Sequence of chain 1.B:
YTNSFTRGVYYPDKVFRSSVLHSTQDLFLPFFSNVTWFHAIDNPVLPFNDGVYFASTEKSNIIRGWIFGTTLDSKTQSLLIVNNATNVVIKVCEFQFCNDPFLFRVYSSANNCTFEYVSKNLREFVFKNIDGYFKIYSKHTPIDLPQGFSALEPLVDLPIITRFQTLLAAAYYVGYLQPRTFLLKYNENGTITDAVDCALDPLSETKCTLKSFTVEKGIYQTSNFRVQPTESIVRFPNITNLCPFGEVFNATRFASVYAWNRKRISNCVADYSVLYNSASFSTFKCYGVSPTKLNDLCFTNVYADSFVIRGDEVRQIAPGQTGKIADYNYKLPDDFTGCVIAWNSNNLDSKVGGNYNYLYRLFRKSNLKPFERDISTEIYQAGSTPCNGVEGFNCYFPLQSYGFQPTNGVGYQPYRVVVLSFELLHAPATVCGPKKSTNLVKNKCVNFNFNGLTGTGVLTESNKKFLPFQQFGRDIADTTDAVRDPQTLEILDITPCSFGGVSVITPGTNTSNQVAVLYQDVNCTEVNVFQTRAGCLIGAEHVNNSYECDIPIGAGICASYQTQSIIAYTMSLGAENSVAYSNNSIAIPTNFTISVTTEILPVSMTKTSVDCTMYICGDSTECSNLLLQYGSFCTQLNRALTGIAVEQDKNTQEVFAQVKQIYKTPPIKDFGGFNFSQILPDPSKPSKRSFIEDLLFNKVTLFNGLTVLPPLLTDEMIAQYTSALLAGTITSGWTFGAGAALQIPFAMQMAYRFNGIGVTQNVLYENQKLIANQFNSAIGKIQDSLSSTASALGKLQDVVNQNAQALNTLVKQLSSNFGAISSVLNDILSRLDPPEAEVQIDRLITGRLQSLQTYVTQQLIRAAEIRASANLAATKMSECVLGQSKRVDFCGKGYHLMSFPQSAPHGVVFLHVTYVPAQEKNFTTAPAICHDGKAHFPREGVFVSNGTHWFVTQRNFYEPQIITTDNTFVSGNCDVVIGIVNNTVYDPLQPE

The protein below binds the small molecule below.
Small molecule (SMILES): CC(=O)N[C@@H]1[C@@H](O)[C@H](O)[C@@H](CO)O[C@H]1O

Binding-site contacts:
Ligand atom C8 contacts residue SER708 of chain 1.B at 4.1 Å.
Ligand atom C5 contacts residue ASN709 of chain 1.B at 3.6 Å.
Ligand atom C7 contacts residue ASN709 of chain 1.B at 3.5 Å.
Ligand atom C1 contacts residue ASP796 of chain 1.A at 4.4 Å.
Ligand atom C2 contacts residue ASN709 of chain 1.B at 2.6 Å.
Ligand atom O6 contacts residue ILE1130 of chain 1.B at 4.2 Å.
Ligand atom N2 contacts residue ASN709 of chain 1.B at 2.5 Å (h-bond).
Ligand atom C8 contacts residue ASN709 of chain 1.B at 3.7 Å.
Ligand atom C4 contacts residue ASN709 of chain 1.B at 4.3 Å.
Ligand atom O5 contacts residue ASN709 of chain 1.B at 2.3 Å (h-bond).
Ligand atom C3 contacts residue ASN709 of chain 1.B at 3.9 Å.
Ligand atom C1 contacts residue ASN709 of chain 1.B at 1.4 Å.
Ligand atom O6 contacts residue GLY1131 of chain 1.B at 4.0 Å.

Sequence of chain 1.A:
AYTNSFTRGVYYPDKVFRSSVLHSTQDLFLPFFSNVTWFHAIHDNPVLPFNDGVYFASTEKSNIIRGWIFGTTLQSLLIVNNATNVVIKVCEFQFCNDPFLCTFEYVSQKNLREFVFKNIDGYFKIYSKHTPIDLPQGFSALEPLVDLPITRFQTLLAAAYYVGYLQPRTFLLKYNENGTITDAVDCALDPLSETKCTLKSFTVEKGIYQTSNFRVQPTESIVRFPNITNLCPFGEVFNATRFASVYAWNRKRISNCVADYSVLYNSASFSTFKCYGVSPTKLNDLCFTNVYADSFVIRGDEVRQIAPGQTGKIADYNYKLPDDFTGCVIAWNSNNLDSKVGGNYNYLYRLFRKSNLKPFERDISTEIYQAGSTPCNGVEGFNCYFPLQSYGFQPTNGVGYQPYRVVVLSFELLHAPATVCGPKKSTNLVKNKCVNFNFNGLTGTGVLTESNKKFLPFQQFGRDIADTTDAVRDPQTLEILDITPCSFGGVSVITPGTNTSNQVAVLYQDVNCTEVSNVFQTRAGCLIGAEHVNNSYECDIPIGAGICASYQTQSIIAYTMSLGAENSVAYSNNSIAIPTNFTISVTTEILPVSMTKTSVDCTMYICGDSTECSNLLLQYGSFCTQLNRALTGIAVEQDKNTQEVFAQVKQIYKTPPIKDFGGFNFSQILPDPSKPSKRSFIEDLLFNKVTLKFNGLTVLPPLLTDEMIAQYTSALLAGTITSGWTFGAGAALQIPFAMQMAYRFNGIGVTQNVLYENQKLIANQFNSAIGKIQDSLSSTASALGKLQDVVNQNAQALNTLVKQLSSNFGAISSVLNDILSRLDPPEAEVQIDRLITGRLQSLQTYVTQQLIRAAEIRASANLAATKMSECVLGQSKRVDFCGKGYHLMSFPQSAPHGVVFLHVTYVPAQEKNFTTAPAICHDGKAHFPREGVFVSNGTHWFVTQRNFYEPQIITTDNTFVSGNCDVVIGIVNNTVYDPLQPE